Sequence of chain 37.D:
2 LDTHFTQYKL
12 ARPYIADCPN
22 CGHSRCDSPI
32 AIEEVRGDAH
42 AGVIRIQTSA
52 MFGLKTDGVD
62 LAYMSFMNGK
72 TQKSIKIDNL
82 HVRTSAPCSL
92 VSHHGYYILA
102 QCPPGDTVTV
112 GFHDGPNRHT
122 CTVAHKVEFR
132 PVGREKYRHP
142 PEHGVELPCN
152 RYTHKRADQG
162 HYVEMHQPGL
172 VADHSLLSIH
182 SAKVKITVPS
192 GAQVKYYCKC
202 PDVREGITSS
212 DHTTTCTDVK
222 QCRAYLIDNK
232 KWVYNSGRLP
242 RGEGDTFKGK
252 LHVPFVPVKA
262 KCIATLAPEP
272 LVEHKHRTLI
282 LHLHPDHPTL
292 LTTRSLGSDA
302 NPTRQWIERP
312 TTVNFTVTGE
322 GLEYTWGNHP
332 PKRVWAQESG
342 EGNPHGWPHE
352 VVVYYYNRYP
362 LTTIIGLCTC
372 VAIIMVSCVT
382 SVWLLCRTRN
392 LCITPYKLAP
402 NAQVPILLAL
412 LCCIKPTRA

Binding-site contacts:
Ligand atom O6B contacts residue LYS156 of chain 37.D at 3.3 Å.
Ligand atom C3 contacts residue LYS156 of chain 37.D at 4.0 Å.
Ligand atom O5B contacts residue LYS156 of chain 37.D at 3.3 Å.
Ligand atom O6B contacts residue ARG157 of chain 37.D at 3.3 Å (salt-bridge).
Ligand atom O5 contacts residue ARG157 of chain 37.D at 3.8 Å.
Ligand atom C6 contacts residue HIS94 of chain 37.D at 3.9 Å.
Ligand atom O6B contacts residue HIS94 of chain 37.D at 4.0 Å.
Ligand atom SAG contacts residue THR4 of chain 37.D at 3.9 Å.
Ligand atom O3 contacts residue ALA158 of chain 37.D at 3.0 Å (h-bond).
Ligand atom O6A contacts residue HIS155 of chain 37.D at 3.8 Å.
Ligand atom O4 contacts residue LYS156 of chain 37.D at 3.5 Å.
Ligand atom O3 contacts residue LYS156 of chain 37.D at 3.0 Å.
Ligand atom O6A contacts residue SER93 of chain 37.D at 3.2 Å.
Ligand atom C6 contacts residue SER93 of chain 37.D at 4.0 Å.
Ligand atom O5 contacts residue HIS155 of chain 37.D at 3.6 Å.
Ligand atom O6A contacts residue LEU62 of chain 37.D at 3.4 Å.
Ligand atom OBI contacts residue LYS156 of chain 37.D at 4.0 Å.
Ligand atom OAF contacts residue THR4 of chain 37.D at 2.9 Å (h-bond).
Ligand atom C3 contacts residue ALA158 of chain 37.D at 4.0 Å (hydrophobic).
Ligand atom OAF contacts residue ALA158 of chain 37.D at 3.3 Å.
Ligand atom C4 contacts residue LYS156 of chain 37.D at 4.0 Å.
Ligand atom C6 contacts residue HIS155 of chain 37.D at 3.4 Å.
Ligand atom O6B contacts residue LEU62 of chain 37.D at 4.0 Å.
Ligand atom C5 contacts residue HIS155 of chain 37.D at 4.0 Å.
Ligand atom OAH contacts residue LEU2 of chain 37.D at 2.8 Å (h-bond).
Ligand atom C6 contacts residue LEU62 of chain 37.D at 3.5 Å (hydrophobic).
Ligand atom O4 contacts residue SER93 of chain 37.D at 3.0 Å (h-bond).
Ligand atom OAH contacts residue ARG157 of chain 37.D at 3.1 Å (salt-bridge).
Ligand atom C5 contacts residue LEU62 of chain 37.D at 3.8 Å (hydrophobic).
Ligand atom O3 contacts residue ARG157 of chain 37.D at 3.3 Å (salt-bridge).
Ligand atom O6B contacts residue HIS155 of chain 37.D at 3.3 Å (h-bond).
Ligand atom SAG contacts residue ARG157 of chain 37.D at 3.6 Å (salt-bridge).
Ligand atom OAH contacts residue ASP3 of chain 37.D at 4.0 Å.
Ligand atom OAH contacts residue THR4 of chain 37.D at 3.7 Å.
Ligand atom OAF contacts residue ARG157 of chain 37.D at 2.8 Å (salt-bridge).
Ligand atom O5 contacts residue LYS156 of chain 37.D at 3.4 Å.
Ligand atom C2 contacts residue ALA158 of chain 37.D at 3.7 Å (hydrophobic).
Ligand atom O4 contacts residue HIS155 of chain 37.D at 3.5 Å (h-bond).
Ligand atom O6A contacts residue HIS94 of chain 37.D at 3.2 Å (h-bond).
Ligand atom C3 contacts residue ARG157 of chain 37.D at 3.7 Å.

The small molecule below binds the protein below.
Small molecule (SMILES): O=C(O)[C@@H]1O[C@H](O[C@H]2[C@@H](OS(=O)(=O)O)O[C@@H](O)[C@H](NS(=O)(=O)O)[C@H]2O)[C@@H](OS(=O)(=O)O)[C@H](O)[C@@H]1O